Binding-site contacts:
Ligand atom O2' contacts residue SER151 of chain 1.A at 3.6 Å.
Ligand atom C2A contacts residue ILE69 of chain 1.A at 3.6 Å (hydrophobic).
Ligand atom C6A contacts residue VAL40 of chain 1.A at 3.7 Å (hydrophobic).
Ligand atom C2' contacts residue NIO1 of chain 1.D at 3.4 Å.
Ligand atom C8A contacts residue SER151 of chain 1.A at 3.4 Å.
Ligand atom O5' contacts residue NIO1 of chain 1.D at 3.3 Å (h-bond).
Ligand atom O3P contacts residue GLY39 of chain 1.A at 3.6 Å (h-bond).
Ligand atom O1P contacts residue GLY39 of chain 1.A at 2.9 Å (h-bond).
Ligand atom O3P contacts residue PRO153 of chain 1.A at 3.6 Å.
Ligand atom C5A contacts residue PRO77 of chain 1.A at 3.7 Å (hydrophobic).
Ligand atom N6A contacts residue GLY177 of chain 1.A at 3.0 Å (h-bond).
Ligand atom O2' contacts residue GLU150 of chain 1.A at 2.9 Å (salt-bridge).
Ligand atom N9A contacts residue ASP52 of chain 1.A at 2.6 Å (salt-bridge).
Ligand atom O3P contacts residue SER38 of chain 1.A at 2.6 Å (h-bond).
Ligand atom O2' contacts residue GLY316 of chain 1.A at 3.3 Å.
Ligand atom O3' contacts residue SER151 of chain 1.A at 3.7 Å.
Ligand atom O1P contacts residue GLY177 of chain 1.A at 2.9 Å (h-bond).
Ligand atom N9A contacts residue SER151 of chain 1.A at 3.6 Å.
Ligand atom C3' contacts residue GLU150 of chain 1.A at 3.6 Å.
Ligand atom C2' contacts residue GLU150 of chain 1.A at 3.4 Å.
Ligand atom N3A contacts residue PRO77 of chain 1.A at 3.7 Å.
Ligand atom C4A contacts residue PRO77 of chain 1.A at 3.5 Å (hydrophobic).
Ligand atom N1A contacts residue ASP70 of chain 1.A at 3.5 Å.
Ligand atom O3' contacts residue PRO153 of chain 1.A at 3.2 Å (h-bond).
Ligand atom C5' contacts residue NIO1 of chain 1.D at 3.5 Å.
Ligand atom O2' contacts residue VAL317 of chain 1.A at 3.6 Å (h-bond).
Ligand atom O3' contacts residue VAL152 of chain 1.A at 3.3 Å (h-bond).
Ligand atom O2P contacts residue GLY155 of chain 1.A at 3.5 Å (h-bond).
Ligand atom O2P contacts residue GLY154 of chain 1.A at 3.6 Å.
Ligand atom C2A contacts residue ASP70 of chain 1.A at 3.7 Å.
Ligand atom O6' contacts residue GLY177 of chain 1.A at 3.4 Å (h-bond).
Ligand atom C1' contacts residue NIO1 of chain 1.D at 3.4 Å.
Ligand atom C1' contacts residue GLU315 of chain 1.A at 3.4 Å.
Ligand atom O3P contacts residue GLY154 of chain 1.A at 2.8 Å (h-bond).
Ligand atom N3A contacts residue THR76 of chain 1.A at 3.6 Å (h-bond).
Ligand atom C5' contacts residue GLN241 of chain 1.A at 3.5 Å.
Ligand atom O2P contacts residue THR156 of chain 1.A at 2.7 Å (h-bond).
Ligand atom N9A contacts residue THR48 of chain 1.A at 3.6 Å.
Ligand atom C3' contacts residue VAL152 of chain 1.A at 3.3 Å (hydrophobic).
Ligand atom C8A contacts residue ASP52 of chain 1.A at 3.4 Å.

This protein binds this small molecule.
Small molecule (SMILES): Nc1ncnc2ncn([C@H]3O[C@H](COP(=O)(O)O)[C@@H](O)[C@H]3O)c12

Sequence of chain 1.A:
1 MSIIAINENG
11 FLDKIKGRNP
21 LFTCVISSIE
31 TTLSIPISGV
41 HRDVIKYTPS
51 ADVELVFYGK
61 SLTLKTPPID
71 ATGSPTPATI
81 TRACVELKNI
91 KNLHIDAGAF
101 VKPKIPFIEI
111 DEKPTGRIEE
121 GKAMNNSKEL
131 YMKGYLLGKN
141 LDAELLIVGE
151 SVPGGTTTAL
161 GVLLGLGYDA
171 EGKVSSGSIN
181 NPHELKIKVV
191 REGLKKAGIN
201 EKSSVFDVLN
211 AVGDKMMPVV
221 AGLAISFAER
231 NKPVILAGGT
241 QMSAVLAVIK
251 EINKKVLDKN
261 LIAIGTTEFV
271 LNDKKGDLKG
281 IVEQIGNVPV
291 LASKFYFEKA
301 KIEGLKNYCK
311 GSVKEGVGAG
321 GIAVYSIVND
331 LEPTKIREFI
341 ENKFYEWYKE